The small molecule below binds the protein below.
Small molecule (SMILES): NC(N)=NCCC[C@H](NC(=O)[C@@H]1CCCN1)C(=O)N[C@H](C=O)Cc1cnc[nH]1

Binding-site contacts:
Ligand atom CG contacts residue ARG46 of chain 42.V at 3.7 Å.
Ligand atom O contacts residue ARG649 of chain 42.T at 3.2 Å (salt-bridge).
Ligand atom C contacts residue ARG649 of chain 42.T at 3.8 Å.
Ligand atom C contacts residue ARG649 of chain 42.T at 4.2 Å.
Ligand atom O contacts residue ARG845 of chain 42.T at 4.2 Å.
Ligand atom CA contacts residue TYR619 of chain 42.T at 3.6 Å (hydrophobic).
Ligand atom O contacts residue TYR619 of chain 42.T at 3.9 Å.
Ligand atom ND1 contacts residue GLU894 of chain 42.T at 3.9 Å.
Ligand atom CA contacts residue TYR619 of chain 42.T at 3.8 Å (hydrophobic).
Ligand atom CB contacts residue TYR619 of chain 42.T at 3.1 Å (hydrophobic).
Ligand atom N contacts residue TYR619 of chain 42.T at 3.7 Å.
Ligand atom CG contacts residue GLU894 of chain 42.T at 3.8 Å.
Ligand atom CB contacts residue GLU894 of chain 42.T at 4.2 Å.
Ligand atom CD2 contacts residue GLU894 of chain 42.T at 4.2 Å.
Ligand atom C contacts residue TYR619 of chain 42.T at 3.4 Å (hydrophobic).
Ligand atom CD contacts residue CYS621 of chain 42.T at 4.2 Å (hydrophobic).
Ligand atom CE1 contacts residue MET843 of chain 42.T at 4.1 Å (hydrophobic).
Ligand atom ND1 contacts residue LEU348 of chain 42.T at 4.2 Å.
Ligand atom N contacts residue CYS621 of chain 42.T at 3.2 Å (h-bond).
Ligand atom CA contacts residue ARG649 of chain 42.T at 4.0 Å.
Ligand atom CB contacts residue CYS621 of chain 42.T at 3.7 Å (hydrophobic).
Ligand atom N contacts residue TYR619 of chain 42.T at 3.4 Å.
Ligand atom CE1 contacts residue GLU894 of chain 42.T at 4.3 Å.
Ligand atom N contacts residue ARG649 of chain 42.T at 3.8 Å.
Ligand atom CB contacts residue PHE896 of chain 42.T at 3.9 Å (hydrophobic).
Ligand atom CD contacts residue ASN617 of chain 42.T at 2.8 Å.
Ligand atom N contacts residue ASP618 of chain 42.T at 3.5 Å (salt-bridge).
Ligand atom CD contacts residue ARG46 of chain 42.V at 3.9 Å.
Ligand atom N contacts residue ASN617 of chain 42.T at 2.8 Å (h-bond).
Ligand atom CA contacts residue ASN617 of chain 42.T at 4.2 Å.
Ligand atom CE1 contacts residue LEU348 of chain 42.T at 4.0 Å (hydrophobic).
Ligand atom CB contacts residue ARG649 of chain 42.T at 3.8 Å.
Ligand atom CD2 contacts residue ARG845 of chain 42.T at 3.8 Å.
Ligand atom C contacts residue ASN617 of chain 42.T at 4.2 Å.
Ligand atom CA contacts residue ARG649 of chain 42.T at 3.9 Å.
Ligand atom CG contacts residue ASN617 of chain 42.T at 3.6 Å.
Ligand atom CB contacts residue ARG649 of chain 42.T at 3.6 Å.
Ligand atom CB contacts residue TYR619 of chain 42.T at 4.0 Å (hydrophobic).
Ligand atom CA contacts residue CYS621 of chain 42.T at 3.1 Å (hydrophobic).
Ligand atom CG contacts residue PHE896 of chain 42.T at 3.4 Å (hydrophobic).

Sequence of chain 42.V:
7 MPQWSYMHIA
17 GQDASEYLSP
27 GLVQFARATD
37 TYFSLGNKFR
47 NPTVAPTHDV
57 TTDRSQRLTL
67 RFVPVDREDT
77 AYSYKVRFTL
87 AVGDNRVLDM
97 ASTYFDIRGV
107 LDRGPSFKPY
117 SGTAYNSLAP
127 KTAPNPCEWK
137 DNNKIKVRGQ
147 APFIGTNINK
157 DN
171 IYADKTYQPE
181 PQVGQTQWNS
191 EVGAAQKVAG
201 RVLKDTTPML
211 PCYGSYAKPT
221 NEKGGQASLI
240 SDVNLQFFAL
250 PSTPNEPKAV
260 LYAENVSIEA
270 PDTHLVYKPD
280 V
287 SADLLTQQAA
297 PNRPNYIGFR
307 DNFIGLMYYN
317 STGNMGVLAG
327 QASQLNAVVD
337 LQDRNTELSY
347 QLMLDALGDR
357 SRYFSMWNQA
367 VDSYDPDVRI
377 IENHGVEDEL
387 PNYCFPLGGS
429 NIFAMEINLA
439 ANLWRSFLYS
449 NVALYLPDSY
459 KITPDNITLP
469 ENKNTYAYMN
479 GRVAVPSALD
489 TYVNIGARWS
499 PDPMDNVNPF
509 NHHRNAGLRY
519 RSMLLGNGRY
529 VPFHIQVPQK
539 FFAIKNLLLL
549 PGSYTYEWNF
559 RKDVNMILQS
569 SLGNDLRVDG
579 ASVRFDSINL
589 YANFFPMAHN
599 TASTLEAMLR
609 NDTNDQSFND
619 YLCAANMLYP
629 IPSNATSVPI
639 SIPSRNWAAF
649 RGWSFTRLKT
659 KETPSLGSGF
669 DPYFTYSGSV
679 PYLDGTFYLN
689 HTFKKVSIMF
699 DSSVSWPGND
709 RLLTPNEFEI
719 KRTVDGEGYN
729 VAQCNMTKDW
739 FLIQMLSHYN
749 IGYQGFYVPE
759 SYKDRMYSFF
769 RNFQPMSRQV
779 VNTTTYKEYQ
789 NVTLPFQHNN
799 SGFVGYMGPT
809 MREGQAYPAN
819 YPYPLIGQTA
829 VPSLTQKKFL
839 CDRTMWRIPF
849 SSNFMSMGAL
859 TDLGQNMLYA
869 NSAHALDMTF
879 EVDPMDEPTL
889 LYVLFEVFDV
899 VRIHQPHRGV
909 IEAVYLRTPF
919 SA

Sequence of chain 42.T:
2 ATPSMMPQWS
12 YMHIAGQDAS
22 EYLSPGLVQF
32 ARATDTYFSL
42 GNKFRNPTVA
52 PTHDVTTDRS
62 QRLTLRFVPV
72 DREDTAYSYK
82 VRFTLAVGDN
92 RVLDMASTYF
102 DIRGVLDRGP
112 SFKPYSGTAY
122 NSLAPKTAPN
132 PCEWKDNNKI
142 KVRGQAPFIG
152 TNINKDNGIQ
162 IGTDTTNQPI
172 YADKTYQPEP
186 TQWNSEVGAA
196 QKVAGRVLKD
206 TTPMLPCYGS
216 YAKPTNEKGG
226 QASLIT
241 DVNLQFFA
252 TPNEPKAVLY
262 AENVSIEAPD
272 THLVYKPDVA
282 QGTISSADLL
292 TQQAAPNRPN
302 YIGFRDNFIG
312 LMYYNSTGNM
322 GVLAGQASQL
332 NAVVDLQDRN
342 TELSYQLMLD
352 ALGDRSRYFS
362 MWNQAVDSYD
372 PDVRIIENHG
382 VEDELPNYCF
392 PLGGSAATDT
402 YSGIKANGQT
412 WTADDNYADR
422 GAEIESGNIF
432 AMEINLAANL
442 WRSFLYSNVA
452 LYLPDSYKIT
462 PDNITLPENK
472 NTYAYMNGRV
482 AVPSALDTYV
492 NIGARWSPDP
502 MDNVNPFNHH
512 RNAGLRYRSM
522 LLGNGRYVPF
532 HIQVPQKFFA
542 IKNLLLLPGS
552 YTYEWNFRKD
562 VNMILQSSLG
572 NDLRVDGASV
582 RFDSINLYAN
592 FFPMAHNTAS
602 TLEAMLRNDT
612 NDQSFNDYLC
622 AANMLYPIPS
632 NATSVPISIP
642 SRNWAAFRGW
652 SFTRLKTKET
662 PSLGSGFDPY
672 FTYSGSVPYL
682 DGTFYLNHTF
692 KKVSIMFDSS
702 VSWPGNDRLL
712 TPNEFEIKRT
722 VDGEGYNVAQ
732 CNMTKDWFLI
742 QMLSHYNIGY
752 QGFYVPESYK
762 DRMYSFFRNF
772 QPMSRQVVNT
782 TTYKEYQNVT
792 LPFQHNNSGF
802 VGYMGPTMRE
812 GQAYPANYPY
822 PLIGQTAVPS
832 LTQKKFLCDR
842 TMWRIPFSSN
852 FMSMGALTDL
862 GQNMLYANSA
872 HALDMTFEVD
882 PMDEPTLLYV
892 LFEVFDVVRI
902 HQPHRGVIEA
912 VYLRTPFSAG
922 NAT